The protein below binds the small molecule below.
Small molecule (SMILES): C[C@@]1(c2ccccc2)OC(C(=O)O)=CC1=O

Binding-site contacts:
Ligand atom C contacts residue VAL212 of chain 1.A at 4.0 Å (hydrophobic).
Ligand atom O1 contacts residue TYR413 of chain 1.A at 3.2 Å (h-bond).
Ligand atom C contacts residue TYR216 of chain 1.A at 3.6 Å (hydrophobic).
Ligand atom C4 contacts residue TYR413 of chain 1.A at 3.8 Å (hydrophobic).
Ligand atom C7 contacts residue CYS306 of chain 1.A at 4.0 Å (hydrophobic).
Ligand atom O3 contacts residue TYR413 of chain 1.A at 2.8 Å (h-bond).
Ligand atom C4 contacts residue LEU233 of chain 1.A at 4.0 Å (hydrophobic).
Ligand atom C9 contacts residue VAL212 of chain 1.A at 3.9 Å (hydrophobic).
Ligand atom O2 contacts residue LEU233 of chain 1.A at 3.9 Å.
Ligand atom O contacts residue ILE307 of chain 1.A at 3.3 Å.
Ligand atom C contacts residue PHE406 of chain 1.A at 3.6 Å (hydrophobic).
Ligand atom C5 contacts residue ARG240 of chain 1.A at 3.2 Å.
Ligand atom C8 contacts residue CYS306 of chain 1.A at 4.1 Å (hydrophobic).
Ligand atom O3 contacts residue PHE236 of chain 1.A at 3.2 Å.
Ligand atom C7 contacts residue TYR215 of chain 1.A at 4.0 Å (hydrophobic).
Ligand atom C9 contacts residue TRP222 of chain 1.A at 3.9 Å (hydrophobic).
Ligand atom O3 contacts residue LEU409 of chain 1.A at 4.1 Å.
Ligand atom C6 contacts residue VAL212 of chain 1.A at 3.8 Å (hydrophobic).
Ligand atom C7 contacts residue VAL212 of chain 1.A at 3.6 Å (hydrophobic).
Ligand atom C10 contacts residue VAL232 of chain 1.A at 3.7 Å (hydrophobic).
Ligand atom C9 contacts residue VAL232 of chain 1.A at 3.6 Å (hydrophobic).
Ligand atom C3 contacts residue PHE309 of chain 1.A at 4.1 Å (hydrophobic).
Ligand atom C11 contacts residue PHE236 of chain 1.A at 3.9 Å (hydrophobic).
Ligand atom C contacts residue TYR413 of chain 1.A at 3.7 Å (hydrophobic).
Ligand atom O2 contacts residue PHE236 of chain 1.A at 3.9 Å.
Ligand atom O contacts residue CYS306 of chain 1.A at 3.5 Å (h-bond).
Ligand atom C10 contacts residue PHE236 of chain 1.A at 3.9 Å (hydrophobic).
Ligand atom C8 contacts residue TYR215 of chain 1.A at 3.9 Å (hydrophobic).
Ligand atom C8 contacts residue VAL212 of chain 1.A at 3.8 Å (hydrophobic).
Ligand atom C4 contacts residue LEU409 of chain 1.A at 4.0 Å (hydrophobic).
Ligand atom C5 contacts residue PHE236 of chain 1.A at 3.6 Å (hydrophobic).
Ligand atom C5 contacts residue TYR413 of chain 1.A at 3.8 Å (hydrophobic).
Ligand atom O2 contacts residue ARG240 of chain 1.A at 2.4 Å (salt-bridge).
Ligand atom C10 contacts residue VAL212 of chain 1.A at 4.0 Å (hydrophobic).
Ligand atom O2 contacts residue PHE309 of chain 1.A at 4.1 Å.
Ligand atom C1 contacts residue TYR413 of chain 1.A at 4.1 Å (hydrophobic).
Ligand atom C8 contacts residue TRP222 of chain 1.A at 4.0 Å (hydrophobic).
Ligand atom O1 contacts residue PHE236 of chain 1.A at 3.7 Å.
Ligand atom C3 contacts residue LEU233 of chain 1.A at 3.7 Å (hydrophobic).
Ligand atom O3 contacts residue ARG240 of chain 1.A at 2.7 Å (salt-bridge).

Sequence of chain 1.A:
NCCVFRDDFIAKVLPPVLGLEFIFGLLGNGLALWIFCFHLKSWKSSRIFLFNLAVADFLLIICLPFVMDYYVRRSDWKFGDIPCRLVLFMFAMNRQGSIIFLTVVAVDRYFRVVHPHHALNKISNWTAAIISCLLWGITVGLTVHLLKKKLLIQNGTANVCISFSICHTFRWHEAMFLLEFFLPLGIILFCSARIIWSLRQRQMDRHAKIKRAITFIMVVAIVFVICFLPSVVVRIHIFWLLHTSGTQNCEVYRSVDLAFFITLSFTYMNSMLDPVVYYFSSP